This small molecule binds to this protein.
Small molecule (SMILES): CC(=O)N[C@H]1[C@H](O[C@H]2[C@H](O)[C@@H](NC(C)=O)CO[C@@H]2CO[C@@H]2O[C@@H](C)[C@@H](O)[C@@H](O)[C@@H]2O)O[C@H](CO)[C@@H](O[C@@H]2O[C@H](CO)[C@@H](O)[C@H](O)[C@@H]2O)[C@@H]1O

Sequence of chain 1.B:
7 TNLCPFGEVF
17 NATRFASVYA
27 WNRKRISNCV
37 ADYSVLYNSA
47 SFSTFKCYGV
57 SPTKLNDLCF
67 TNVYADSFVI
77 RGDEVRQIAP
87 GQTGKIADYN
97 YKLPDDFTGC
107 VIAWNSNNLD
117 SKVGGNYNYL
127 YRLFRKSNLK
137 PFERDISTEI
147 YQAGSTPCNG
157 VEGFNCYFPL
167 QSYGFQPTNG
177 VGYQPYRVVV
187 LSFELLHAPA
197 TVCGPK

Binding-site contacts:
Ligand atom C7 contacts residue ASN17 of chain 1.B at 4.0 Å.
Ligand atom C7 contacts residue PHE12 of chain 1.B at 3.9 Å (hydrophobic).
Ligand atom C8 contacts residue LEU42 of chain 1.B at 4.0 Å (hydrophobic).
Ligand atom C8 contacts residue PHE12 of chain 1.B at 3.9 Å (hydrophobic).
Ligand atom C7 contacts residue GLY13 of chain 1.B at 3.7 Å.
Ligand atom C5 contacts residue ASN17 of chain 1.B at 3.6 Å.
Ligand atom N2 contacts residue GLY13 of chain 1.B at 4.0 Å.
Ligand atom C8 contacts residue GLY13 of chain 1.B at 4.3 Å.
Ligand atom C6 contacts residue ASN17 of chain 1.B at 4.1 Å.
Ligand atom C3 contacts residue ASN17 of chain 1.B at 3.7 Å.
Ligand atom O7 contacts residue ASN17 of chain 1.B at 4.4 Å.
Ligand atom C8 contacts residue PHE16 of chain 1.B at 4.3 Å (hydrophobic).
Ligand atom O7 contacts residue GLY13 of chain 1.B at 3.3 Å (h-bond).
Ligand atom O7 contacts residue PHE12 of chain 1.B at 3.8 Å.
Ligand atom C4 contacts residue ASN17 of chain 1.B at 4.1 Å.
Ligand atom C2 contacts residue ASN17 of chain 1.B at 2.4 Å.
Ligand atom N2 contacts residue ASN17 of chain 1.B at 2.9 Å (h-bond).
Ligand atom C1 contacts residue ASN17 of chain 1.B at 1.4 Å.
Ligand atom O5 contacts residue ASN17 of chain 1.B at 2.2 Å (h-bond).
Ligand atom C5 contacts residue ASN17 of chain 1.B at 4.4 Å.